Sequence of chain 3.A:
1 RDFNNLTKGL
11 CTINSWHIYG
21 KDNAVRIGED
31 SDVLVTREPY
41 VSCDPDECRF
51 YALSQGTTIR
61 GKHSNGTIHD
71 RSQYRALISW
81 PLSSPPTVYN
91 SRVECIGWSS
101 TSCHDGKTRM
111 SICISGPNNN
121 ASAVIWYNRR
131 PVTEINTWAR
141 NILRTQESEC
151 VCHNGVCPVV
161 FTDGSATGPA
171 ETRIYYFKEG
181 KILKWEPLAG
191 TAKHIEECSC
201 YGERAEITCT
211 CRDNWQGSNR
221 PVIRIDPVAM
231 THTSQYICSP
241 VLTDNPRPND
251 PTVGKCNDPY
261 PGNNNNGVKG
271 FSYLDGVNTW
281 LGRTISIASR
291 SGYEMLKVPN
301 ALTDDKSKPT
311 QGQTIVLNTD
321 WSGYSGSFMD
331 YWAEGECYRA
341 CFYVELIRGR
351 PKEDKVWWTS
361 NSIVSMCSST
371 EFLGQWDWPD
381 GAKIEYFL

Binding-site contacts:
Ligand atom O5 contacts residue GLY374 of chain 3.A at 3.1 Å.
Ligand atom O3 contacts residue ARG283 of chain 3.A at 2.9 Å (salt-bridge).
Ligand atom C2 contacts residue ASN120 of chain 1.A at 2.5 Å.
Ligand atom C1 contacts residue ASN120 of chain 1.A at 1.4 Å.
Ligand atom O3 contacts residue GLY312 of chain 3.A at 3.0 Å (h-bond).
Ligand atom O6 contacts residue GLN375 of chain 3.A at 2.9 Å.
Ligand atom C6 contacts residue ASP250 of chain 3.A at 3.4 Å.
Ligand atom N2 contacts residue ASN120 of chain 1.A at 3.0 Å (h-bond).
Ligand atom O2 contacts residue ASN249 of chain 3.A at 2.9 Å (h-bond).
Ligand atom O3 contacts residue GLU294 of chain 3.A at 2.7 Å (salt-bridge).
Ligand atom C6 contacts residue ARG283 of chain 3.A at 3.6 Å.
Ligand atom C5 contacts residue ARG283 of chain 3.A at 3.6 Å.
Ligand atom O3 contacts residue GLN311 of chain 3.A at 3.4 Å.
Ligand atom C6 contacts residue PRO309 of chain 3.A at 3.5 Å (hydrophobic).
Ligand atom O5 contacts residue ARG283 of chain 3.A at 3.1 Å (salt-bridge).
Ligand atom O5 contacts residue ASN120 of chain 1.A at 2.3 Å (h-bond).
Ligand atom O2 contacts residue LEU296 of chain 3.A at 3.3 Å.
Ligand atom O5 contacts residue ASP250 of chain 3.A at 3.3 Å (salt-bridge).
Ligand atom O3 contacts residue ASN249 of chain 3.A at 2.6 Å (h-bond).
Ligand atom N2 contacts residue ARG140 of chain 1.A at 3.6 Å (salt-bridge).
Ligand atom C3 contacts residue GLY312 of chain 3.A at 3.1 Å.
Ligand atom O6 contacts residue THR310 of chain 3.A at 3.6 Å (h-bond).
Ligand atom O2 contacts residue GLY312 of chain 3.A at 3.1 Å.
Ligand atom C3 contacts residue GLU294 of chain 3.A at 3.2 Å.
Ligand atom C6 contacts residue LEU373 of chain 3.A at 3.2 Å (hydrophobic).
Ligand atom O4 contacts residue ARG247 of chain 3.A at 3.3 Å (salt-bridge).
Ligand atom O5 contacts residue GLN375 of chain 3.A at 3.5 Å (h-bond).
Ligand atom O3 contacts residue ASP250 of chain 3.A at 2.8 Å (salt-bridge).
Ligand atom O6 contacts residue ILE285 of chain 3.A at 2.8 Å (h-bond).
Ligand atom O4 contacts residue GLU294 of chain 3.A at 2.9 Å (salt-bridge).
Ligand atom C4 contacts residue GLU294 of chain 3.A at 3.5 Å.
Ligand atom O4 contacts residue ARG283 of chain 3.A at 3.6 Å (salt-bridge).
Ligand atom C7 contacts residue ASN120 of chain 1.A at 3.4 Å.
Ligand atom O6 contacts residue LYS308 of chain 3.A at 2.9 Å (salt-bridge).
Ligand atom O4 contacts residue ILE287 of chain 3.A at 3.4 Å.
Ligand atom C6 contacts residue ILE285 of chain 3.A at 3.5 Å (hydrophobic).
Ligand atom C3 contacts residue ASN249 of chain 3.A at 3.5 Å.
Ligand atom O5 contacts residue GLY312 of chain 3.A at 3.6 Å (h-bond).
Ligand atom C2 contacts residue ASN249 of chain 3.A at 3.5 Å.
Ligand atom O6 contacts residue ASP250 of chain 3.A at 2.4 Å (salt-bridge).

The protein below binds the small molecule below.
Small molecule (SMILES): CC(=O)N[C@H]1[C@H](O[C@H]2[C@H](O)[C@@H](NC(C)=O)CO[C@@H]2CO)O[C@H](CO)[C@@H](O[C@@H]2O[C@H](CO[C@H]3O[C@H](CO)[C@@H](O)[C@H](O)[C@@H]3O)[C@@H](O)[C@H](O[C@H]3O[C@H](CO)[C@@H](O)[C@H](O)[C@@H]3O[C@H]3O[C@H](CO)[C@@H](O)[C@H](O)[C@@H]3O[C@H]3O[C@H](CO)[C@@H](O)[C@H](O)[C@@H]3O)[C@@H]2O)[C@@H]1O

Sequence of chain 1.A:
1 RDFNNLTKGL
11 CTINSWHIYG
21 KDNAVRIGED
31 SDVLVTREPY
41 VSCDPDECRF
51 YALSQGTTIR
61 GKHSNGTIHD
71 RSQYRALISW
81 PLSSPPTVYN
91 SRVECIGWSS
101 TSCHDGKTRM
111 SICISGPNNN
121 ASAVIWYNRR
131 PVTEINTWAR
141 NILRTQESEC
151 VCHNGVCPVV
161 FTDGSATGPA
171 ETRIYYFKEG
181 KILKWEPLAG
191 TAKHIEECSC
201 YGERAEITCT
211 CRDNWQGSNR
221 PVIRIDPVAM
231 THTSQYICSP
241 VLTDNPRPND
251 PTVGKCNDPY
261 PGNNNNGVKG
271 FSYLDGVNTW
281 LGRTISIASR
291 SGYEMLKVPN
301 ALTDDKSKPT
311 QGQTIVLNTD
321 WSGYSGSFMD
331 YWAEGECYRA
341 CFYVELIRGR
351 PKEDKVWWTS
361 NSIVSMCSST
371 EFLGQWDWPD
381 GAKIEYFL